Sequence of chain 2.D:
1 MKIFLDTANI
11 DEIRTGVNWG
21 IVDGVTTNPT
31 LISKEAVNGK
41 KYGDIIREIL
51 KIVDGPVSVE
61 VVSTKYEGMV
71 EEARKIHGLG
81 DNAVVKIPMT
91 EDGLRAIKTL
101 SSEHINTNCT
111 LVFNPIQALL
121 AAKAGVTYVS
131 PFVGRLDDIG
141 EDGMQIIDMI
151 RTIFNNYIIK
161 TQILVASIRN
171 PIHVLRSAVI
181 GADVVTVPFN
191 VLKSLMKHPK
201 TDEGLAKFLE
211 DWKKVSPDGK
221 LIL

The protein below binds the small molecule below.
Small molecule (SMILES): O=C(CO)[C@@H](O)[C@H](O)[C@H](O)COP(=O)(O)O

Sequence of chain 2.E:
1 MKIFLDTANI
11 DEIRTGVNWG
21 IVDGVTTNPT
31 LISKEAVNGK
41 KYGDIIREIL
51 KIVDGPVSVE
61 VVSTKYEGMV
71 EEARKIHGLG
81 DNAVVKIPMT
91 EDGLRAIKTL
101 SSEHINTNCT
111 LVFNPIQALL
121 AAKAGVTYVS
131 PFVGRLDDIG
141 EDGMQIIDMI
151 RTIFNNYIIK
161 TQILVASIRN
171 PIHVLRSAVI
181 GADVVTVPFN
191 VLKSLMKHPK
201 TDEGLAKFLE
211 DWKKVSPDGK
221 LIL

Binding-site contacts:
Ligand atom O3 contacts residue THR27 of chain 2.D at 3.4 Å (h-bond).
Ligand atom P contacts residue SER167 of chain 2.D at 3.7 Å.
Ligand atom O4 contacts residue ASN28 of chain 2.D at 2.9 Å (h-bond).
Ligand atom C4 contacts residue PHE132 of chain 2.D at 3.6 Å (hydrophobic).
Ligand atom O6 contacts residue ASP6 of chain 2.D at 3.9 Å.
Ligand atom O3 contacts residue THR26 of chain 2.D at 3.5 Å (h-bond).
Ligand atom C1 contacts residue THR110 of chain 2.D at 3.4 Å.
Ligand atom C5 contacts residue ASN28 of chain 2.D at 3.9 Å.
Ligand atom O3 contacts residue ASP6 of chain 2.D at 2.7 Å (salt-bridge).
Ligand atom C1 contacts residue SER130 of chain 2.D at 3.4 Å.
Ligand atom O4 contacts residue PHE132 of chain 2.D at 3.4 Å.
Ligand atom P contacts residue ARG135 of chain 2.D at 3.7 Å.
Ligand atom C6 contacts residue SER167 of chain 2.D at 3.9 Å.
Ligand atom O5 contacts residue SER167 of chain 2.D at 2.9 Å (h-bond).
Ligand atom O2P contacts residue ARG135 of chain 2.D at 2.7 Å (salt-bridge).
Ligand atom C6 contacts residue PHE132 of chain 2.D at 3.5 Å (hydrophobic).
Ligand atom C3 contacts residue ASP6 of chain 2.D at 3.4 Å.
Ligand atom O5 contacts residue ASP6 of chain 2.D at 2.6 Å (salt-bridge).
Ligand atom C3 contacts residue THR26 of chain 2.D at 3.7 Å.
Ligand atom C4 contacts residue LYS86 of chain 2.D at 3.4 Å.
Ligand atom C2 contacts residue LYS86 of chain 2.D at 1.3 Å.
Ligand atom O3P contacts residue ARG169 of chain 2.D at 3.7 Å.
Ligand atom O1 contacts residue ASN108 of chain 2.D at 3.7 Å.
Ligand atom O3 contacts residue LYS86 of chain 2.D at 2.6 Å (salt-bridge).
Ligand atom O3P contacts residue ARG135 of chain 2.D at 2.7 Å (salt-bridge).
Ligand atom O5 contacts residue ALA166 of chain 2.D at 3.4 Å.
Ligand atom O1 contacts residue LYS86 of chain 2.D at 3.3 Å (salt-bridge).
Ligand atom C5 contacts residue ASP6 of chain 2.D at 3.2 Å.
Ligand atom O6 contacts residue SER167 of chain 2.D at 3.3 Å.
Ligand atom C3 contacts residue LYS86 of chain 2.D at 2.4 Å.
Ligand atom O3P contacts residue SER167 of chain 2.D at 2.7 Å (h-bond).
Ligand atom O1 contacts residue THR26 of chain 2.D at 3.9 Å.
Ligand atom C1 contacts residue LYS86 of chain 2.D at 2.5 Å.
Ligand atom O1 contacts residue SER130 of chain 2.D at 2.8 Å (h-bond).
Ligand atom O3 contacts residue LEU31 of chain 2.D at 3.9 Å.
Ligand atom O4 contacts residue LYS86 of chain 2.D at 3.5 Å (salt-bridge).
Ligand atom O3 contacts residue ASN28 of chain 2.D at 3.5 Å (h-bond).
Ligand atom O1 contacts residue LEU164 of chain 2.D at 3.9 Å.
Ligand atom C4 contacts residue ASN28 of chain 2.D at 3.8 Å.
Ligand atom O1 contacts residue ALA166 of chain 2.D at 3.7 Å.